Sequence of chain 1.B:
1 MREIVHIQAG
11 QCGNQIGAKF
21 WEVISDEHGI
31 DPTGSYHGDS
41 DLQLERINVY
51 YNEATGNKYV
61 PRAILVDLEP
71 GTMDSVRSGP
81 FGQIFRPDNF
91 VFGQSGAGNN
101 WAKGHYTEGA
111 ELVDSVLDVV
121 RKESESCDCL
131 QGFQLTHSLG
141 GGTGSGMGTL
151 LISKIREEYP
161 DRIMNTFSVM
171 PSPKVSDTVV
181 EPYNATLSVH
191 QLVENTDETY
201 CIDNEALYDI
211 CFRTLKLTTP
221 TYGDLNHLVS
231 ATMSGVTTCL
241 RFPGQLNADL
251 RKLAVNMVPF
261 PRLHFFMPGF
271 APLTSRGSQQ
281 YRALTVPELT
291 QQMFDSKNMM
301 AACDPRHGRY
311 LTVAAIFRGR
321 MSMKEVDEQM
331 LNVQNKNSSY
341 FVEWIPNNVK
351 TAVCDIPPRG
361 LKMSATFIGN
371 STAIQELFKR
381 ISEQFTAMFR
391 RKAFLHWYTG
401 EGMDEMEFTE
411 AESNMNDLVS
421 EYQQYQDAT

This small molecule binds to this protein.
Small molecule (SMILES): CC(=O)O[C@H]1C(=O)[C@@]2(C)[C@H]([C@H](OC(=O)c3ccccc3)[C@]3(O)C[C@H](OC(=O)[C@H](O)[C@@H](NC(=O)c4ccccc4)c4ccccc4)C(C)=C1C3(C)C)[C@]1(OC(C)=O)CO[C@@H]1C[C@@H]2O

Binding-site contacts:
Ligand atom C35 contacts residue ASP26 of chain 1.B at 3.4 Å.
Ligand atom C44 contacts residue GLY360 of chain 1.B at 3.7 Å.
Ligand atom C17 contacts residue THR274 of chain 1.B at 3.6 Å.
Ligand atom C07 contacts residue HIS227 of chain 1.B at 3.6 Å.
Ligand atom O07 contacts residue GLN279 of chain 1.B at 3.1 Å (h-bond).
Ligand atom O13 contacts residue ASP26 of chain 1.B at 3.7 Å.
Ligand atom C33 contacts residue GLU22 of chain 1.B at 3.7 Å.
Ligand atom C08 contacts residue ASP224 of chain 1.B at 3.8 Å.
Ligand atom O06 contacts residue LEU273 of chain 1.B at 3.3 Å.
Ligand atom C16 contacts residue LEU361 of chain 1.B at 3.4 Å (hydrophobic).
Ligand atom O08 contacts residue GLN279 of chain 1.B at 3.7 Å.
Ligand atom O06 contacts residue PRO272 of chain 1.B at 3.1 Å (h-bond).
Ligand atom C17 contacts residue GLN279 of chain 1.B at 3.3 Å.
Ligand atom C06 contacts residue HIS227 of chain 1.B at 3.4 Å.
Ligand atom C47 contacts residue ARG276 of chain 1.B at 3.6 Å.
Ligand atom C41 contacts residue VAL23 of chain 1.B at 3.8 Å (hydrophobic).
Ligand atom O07 contacts residue THR274 of chain 1.B at 2.4 Å (h-bond).
Ligand atom C41 contacts residue SER234 of chain 1.B at 3.7 Å.
Ligand atom C44 contacts residue LEU361 of chain 1.B at 3.6 Å (hydrophobic).
Ligand atom C40 contacts residue ALA231 of chain 1.B at 4.0 Å (hydrophobic).
Ligand atom C32 contacts residue HIS227 of chain 1.B at 3.6 Å.
Ligand atom C15 contacts residue PRO272 of chain 1.B at 3.3 Å (hydrophobic).
Ligand atom O06 contacts residue THR274 of chain 1.B at 3.2 Å (h-bond).
Ligand atom O05 contacts residue LEU361 of chain 1.B at 3.4 Å.
Ligand atom C35 contacts residue GLU22 of chain 1.B at 3.7 Å.
Ligand atom C13 contacts residue PHE270 of chain 1.B at 3.4 Å (hydrophobic).
Ligand atom C36 contacts residue ASP26 of chain 1.B at 3.4 Å.
Ligand atom C40 contacts residue SER234 of chain 1.B at 4.0 Å.
Ligand atom C05 contacts residue HIS227 of chain 1.B at 3.7 Å.
Ligand atom C07 contacts residue ASP224 of chain 1.B at 3.2 Å.
Ligand atom O10 contacts residue GLY360 of chain 1.B at 3.9 Å.
Ligand atom C32 contacts residue VAL23 of chain 1.B at 3.8 Å (hydrophobic).
Ligand atom O14 contacts residue HIS227 of chain 1.B at 3.2 Å.
Ligand atom O13 contacts residue ARG359 of chain 1.B at 3.8 Å.
Ligand atom C39 contacts residue PHE270 of chain 1.B at 3.6 Å (hydrophobic).
Ligand atom C42 contacts residue VAL23 of chain 1.B at 3.8 Å (hydrophobic).
Ligand atom C41 contacts residue GLU27 of chain 1.B at 3.5 Å.
Ligand atom C39 contacts residue ALA231 of chain 1.B at 3.7 Å (hydrophobic).
Ligand atom C34 contacts residue GLU22 of chain 1.B at 3.4 Å.
Ligand atom C30 contacts residue HIS227 of chain 1.B at 3.6 Å.